The small molecule below binds the protein below.
Small molecule (SMILES): Cc1nc2c(N)ncnc2n1CCO

Sequence of chain 4.A:
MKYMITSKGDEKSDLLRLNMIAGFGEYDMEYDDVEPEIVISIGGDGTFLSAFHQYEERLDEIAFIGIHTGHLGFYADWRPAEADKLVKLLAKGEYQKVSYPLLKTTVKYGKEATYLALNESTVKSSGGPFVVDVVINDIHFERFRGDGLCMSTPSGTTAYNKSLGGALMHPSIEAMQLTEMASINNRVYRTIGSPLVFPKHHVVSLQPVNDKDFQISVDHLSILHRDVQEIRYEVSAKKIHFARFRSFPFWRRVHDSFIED

Binding-site contacts:
Ligand atom CAA contacts residue GLY46 of chain 4.A at 3.7 Å.
Ligand atom C6 contacts residue ASN122 of chain 4.A at 4.0 Å.
Ligand atom N1 contacts residue ALA162 of chain 4.A at 3.5 Å (h-bond).
Ligand atom C6 contacts residue PHE74 of chain 4.A at 4.3 Å (hydrophobic).
Ligand atom C6 contacts residue THR161 of chain 4.A at 3.4 Å.
Ligand atom N3 contacts residue THR161 of chain 4.A at 4.1 Å.
Ligand atom C5 contacts residue ASP45 of chain 4.A at 4.0 Å.
Ligand atom N7 contacts residue ASN122 of chain 4.A at 3.0 Å (h-bond).
Ligand atom C8 contacts residue ASP45 of chain 4.A at 3.4 Å.
Ligand atom N6 contacts residue ASN122 of chain 4.A at 3.2 Å (h-bond).
Ligand atom C2 contacts residue ALA162 of chain 4.A at 3.8 Å (hydrophobic).
Ligand atom C6 contacts residue ALA162 of chain 4.A at 3.7 Å (hydrophobic).
Ligand atom CAF contacts residue ASP45 of chain 4.A at 4.1 Å.
Ligand atom N1 contacts residue PHE74 of chain 4.A at 3.5 Å.
Ligand atom C2 contacts residue PHE74 of chain 4.A at 3.5 Å (hydrophobic).
Ligand atom N6 contacts residue TYR75 of chain 4.A at 3.6 Å (h-bond).
Ligand atom N6 contacts residue THR161 of chain 4.A at 3.4 Å (h-bond).
Ligand atom CAA contacts residue ASN122 of chain 4.A at 3.7 Å.
Ligand atom OAC contacts residue ALA162 of chain 4.A at 4.4 Å.
Ligand atom C4 contacts residue ASP45 of chain 4.A at 3.8 Å.
Ligand atom N6 contacts residue ALA162 of chain 4.A at 4.2 Å.
Ligand atom N3 contacts residue ALA162 of chain 4.A at 4.2 Å.
Ligand atom CAA contacts residue HIS223 of chain 4.A at 4.0 Å.
Ligand atom N1 contacts residue THR161 of chain 4.A at 2.6 Å (h-bond).
Ligand atom N3 contacts residue PHE74 of chain 4.A at 4.2 Å.
Ligand atom CAA contacts residue ASP45 of chain 4.A at 3.5 Å.
Ligand atom N6 contacts residue GLY159 of chain 4.A at 4.1 Å.
Ligand atom N6 contacts residue PHE74 of chain 4.A at 4.4 Å.
Ligand atom CAA contacts residue LEU49 of chain 4.A at 4.0 Å (hydrophobic).
Ligand atom C6 contacts residue SER158 of chain 4.A at 4.2 Å.
Ligand atom N7 contacts residue ASP45 of chain 4.A at 3.9 Å.
Ligand atom C5 contacts residue ALA162 of chain 4.A at 3.9 Å (hydrophobic).
Ligand atom N3 contacts residue ASP45 of chain 4.A at 4.2 Å.
Ligand atom C2 contacts residue THR161 of chain 4.A at 3.2 Å.
Ligand atom N9 contacts residue ASP45 of chain 4.A at 3.7 Å.
Ligand atom C5 contacts residue ASN122 of chain 4.A at 3.9 Å.
Ligand atom C4 contacts residue ALA162 of chain 4.A at 4.1 Å (hydrophobic).
Ligand atom C8 contacts residue ASN122 of chain 4.A at 3.6 Å.
Ligand atom N7 contacts residue TYR75 of chain 4.A at 3.8 Å.
Ligand atom N6 contacts residue SER158 of chain 4.A at 3.1 Å (h-bond).